Binding-site contacts:
Ligand atom N2 contacts residue ASN107 of chain 1.A at 2.9 Å (h-bond).
Ligand atom C4 contacts residue ASN107 of chain 1.A at 4.2 Å.
Ligand atom C5 contacts residue ASN107 of chain 1.A at 3.7 Å.
Ligand atom O5 contacts residue ASN107 of chain 1.A at 2.4 Å (h-bond).
Ligand atom C3 contacts residue ASN107 of chain 1.A at 3.8 Å.
Ligand atom C1 contacts residue ASN107 of chain 1.A at 1.4 Å.
Ligand atom C2 contacts residue ASN107 of chain 1.A at 2.5 Å.
Ligand atom O7 contacts residue ASN107 of chain 1.A at 4.0 Å.
Ligand atom C7 contacts residue ASN107 of chain 1.A at 3.6 Å.

Sequence of chain 1.A:
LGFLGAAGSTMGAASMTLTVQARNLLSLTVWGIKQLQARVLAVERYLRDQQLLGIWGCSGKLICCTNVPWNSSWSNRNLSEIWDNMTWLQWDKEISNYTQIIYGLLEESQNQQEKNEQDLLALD

The small molecule below binds the protein below.
Small molecule (SMILES): CC(=O)N[C@@H]1[C@@H](O)[C@H](O)[C@@H](CO)O[C@H]1O